Binding-site contacts:
Ligand atom C36 contacts residue LYS90 of chain 1.AA at 3.5 Å.
Ligand atom C37 contacts residue LYS90 of chain 1.AA at 4.1 Å.
Ligand atom O13 contacts residue LYS90 of chain 1.AA at 4.1 Å.
Ligand atom C17 contacts residue ILE6 of chain 1.IA at 2.9 Å (hydrophobic).
Ligand atom O6 contacts residue PHE7 of chain 1.IA at 3.2 Å.
Ligand atom C21 contacts residue PHE7 of chain 1.IA at 4.0 Å (hydrophobic).
Ligand atom C21 contacts residue ILE6 of chain 1.IA at 2.1 Å (hydrophobic).
Ligand atom C27 contacts residue ILE3 of chain 1.IA at 4.4 Å (hydrophobic).
Ligand atom C17 contacts residue PHE7 of chain 1.IA at 4.5 Å (hydrophobic).
Ligand atom C32 contacts residue ILE3 of chain 1.IA at 4.5 Å (hydrophobic).
Ligand atom C16 contacts residue ILE6 of chain 1.IA at 4.4 Å (hydrophobic).
Ligand atom C18 contacts residue ILE6 of chain 1.IA at 3.0 Å (hydrophobic).
Ligand atom O4 contacts residue ILE6 of chain 1.IA at 4.0 Å.
Ligand atom O6 contacts residue ILE6 of chain 1.IA at 2.6 Å (h-bond).

Sequence of chain 1.IA:
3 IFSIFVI

Sequence of chain 1.AA:
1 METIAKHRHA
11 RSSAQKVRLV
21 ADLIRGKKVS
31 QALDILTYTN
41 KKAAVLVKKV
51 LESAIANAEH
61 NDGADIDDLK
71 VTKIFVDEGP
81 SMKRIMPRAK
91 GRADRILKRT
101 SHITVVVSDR

A protein and the small-molecule ligand that binds it are described below.
Small molecule (SMILES): CC[C@H]1OC(=O)[C@H](C)[C@@H](O[C@H]2C[C@@](C)(OC)[C@@H](O)[C@H](C)O2)[C@H](C)[C@@H](O[C@@H]2O[C@H](C)C[C@H](N(C)C)[C@H]2O)[C@](C)(O)C[C@@H](C)C(=O)[C@H](C)[C@@H](O)[C@]1(C)O